A small-molecule ligand and the protein it binds are described below.
Small molecule (SMILES): CC(=O)N[C@@H]1[C@@H](O)[C@H](O)[C@@H](CO)O[C@H]1O

Sequence of chain 1.A:
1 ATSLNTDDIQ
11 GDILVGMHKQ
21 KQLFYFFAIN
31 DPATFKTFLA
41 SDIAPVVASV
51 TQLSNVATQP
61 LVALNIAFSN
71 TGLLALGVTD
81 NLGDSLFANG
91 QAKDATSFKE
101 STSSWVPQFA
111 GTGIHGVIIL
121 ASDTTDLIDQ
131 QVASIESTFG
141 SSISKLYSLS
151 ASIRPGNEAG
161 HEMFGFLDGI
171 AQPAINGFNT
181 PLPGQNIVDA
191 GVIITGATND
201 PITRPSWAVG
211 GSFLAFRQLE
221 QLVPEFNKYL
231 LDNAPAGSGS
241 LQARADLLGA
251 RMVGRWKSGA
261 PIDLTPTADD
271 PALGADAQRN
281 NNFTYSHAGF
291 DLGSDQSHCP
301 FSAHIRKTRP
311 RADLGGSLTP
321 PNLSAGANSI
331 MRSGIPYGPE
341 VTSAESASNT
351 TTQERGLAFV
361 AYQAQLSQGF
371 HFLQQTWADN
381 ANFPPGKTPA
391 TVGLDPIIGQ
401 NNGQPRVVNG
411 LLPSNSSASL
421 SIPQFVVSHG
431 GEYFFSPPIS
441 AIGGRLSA

Binding-site contacts:
Ligand atom C4 contacts residue SER417 of chain 1.A at 4.3 Å.
Ligand atom O6 contacts residue SER417 of chain 1.A at 4.3 Å.
Ligand atom C1 contacts residue ALA418 of chain 1.A at 4.2 Å (hydrophobic).
Ligand atom C1 contacts residue SER417 of chain 1.A at 2.9 Å.
Ligand atom C4 contacts residue ASN415 of chain 1.A at 4.2 Å.
Ligand atom C2 contacts residue ASN415 of chain 1.A at 2.4 Å.
Ligand atom O5 contacts residue ASN415 of chain 1.A at 2.4 Å (h-bond).
Ligand atom C8 contacts residue ASN415 of chain 1.A at 4.2 Å.
Ligand atom O5 contacts residue ALA418 of chain 1.A at 3.6 Å.
Ligand atom C5 contacts residue SER417 of chain 1.A at 3.0 Å.
Ligand atom O5 contacts residue SER417 of chain 1.A at 2.9 Å (h-bond).
Ligand atom C3 contacts residue SER417 of chain 1.A at 4.4 Å.
Ligand atom C6 contacts residue SER417 of chain 1.A at 3.6 Å.
Ligand atom C5 contacts residue ASN415 of chain 1.A at 3.7 Å.
Ligand atom N2 contacts residue ASN415 of chain 1.A at 2.8 Å (h-bond).
Ligand atom C2 contacts residue SER417 of chain 1.A at 4.1 Å.
Ligand atom C3 contacts residue ASN415 of chain 1.A at 3.8 Å.
Ligand atom O6 contacts residue ALA418 of chain 1.A at 4.2 Å.
Ligand atom C7 contacts residue ASN415 of chain 1.A at 3.1 Å.
Ligand atom C6 contacts residue ALA418 of chain 1.A at 4.3 Å (hydrophobic).
Ligand atom C1 contacts residue ASN415 of chain 1.A at 1.4 Å.
Ligand atom O7 contacts residue ASN415 of chain 1.A at 3.1 Å (h-bond).
Ligand atom C5 contacts residue ALA418 of chain 1.A at 4.5 Å (hydrophobic).